Binding-site contacts:
Ligand atom O2 contacts residue GLY103 of chain 1.C at 3.4 Å.
Ligand atom C1 contacts residue LEU41 of chain 1.C at 4.4 Å (hydrophobic).
Ligand atom O6 contacts residue GLN100 of chain 1.C at 4.0 Å.
Ligand atom C1 contacts residue GLU37 of chain 1.C at 3.4 Å.
Ligand atom O2 contacts residue ASN104 of chain 1.C at 4.1 Å.
Ligand atom O1 contacts residue LEU41 of chain 1.C at 3.4 Å.
Ligand atom O6 contacts residue MET34 of chain 1.C at 4.5 Å.
Ligand atom O6 contacts residue GLY96 of chain 1.C at 4.2 Å.
Ligand atom O6 contacts residue THR99 of chain 1.C at 4.3 Å.
Ligand atom O4 contacts residue GLN100 of chain 1.C at 3.1 Å (h-bond).
Ligand atom C3 contacts residue GLY103 of chain 1.C at 4.4 Å.
Ligand atom O5 contacts residue LEU41 of chain 1.C at 4.4 Å.
Ligand atom O5 contacts residue GLU37 of chain 1.C at 3.2 Å (salt-bridge).
Ligand atom O3 contacts residue ASN104 of chain 1.C at 3.2 Å (h-bond).
Ligand atom C2 contacts residue GLY103 of chain 1.C at 4.3 Å.
Ligand atom C5 contacts residue GLN100 of chain 1.C at 3.9 Å.
Ligand atom C3 contacts residue GLN100 of chain 1.C at 3.8 Å.
Ligand atom O3 contacts residue GLN100 of chain 1.C at 3.9 Å.
Ligand atom O1 contacts residue GLU37 of chain 1.C at 2.9 Å (salt-bridge).
Ligand atom O1 contacts residue GLY103 of chain 1.C at 4.1 Å.
Ligand atom C4 contacts residue GLN100 of chain 1.C at 4.0 Å.
Ligand atom O2 contacts residue ILE107 of chain 1.C at 3.9 Å.
Ligand atom C3 contacts residue ASN104 of chain 1.C at 4.3 Å.

This small molecule binds to this protein.
Small molecule (SMILES): OC[C@H]1O[C@H](O)[C@H](O)[C@@H](O)[C@@H]1O

Sequence of chain 1.C:
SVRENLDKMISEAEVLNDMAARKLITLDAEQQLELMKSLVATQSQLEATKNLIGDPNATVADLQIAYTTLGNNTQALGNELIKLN